Binding-site contacts:
Ligand atom P1 contacts residue SER687 of chain 1.B at 3.8 Å.
Ligand atom C5 contacts residue PHE484 of chain 1.B at 2.6 Å (hydrophobic).
Ligand atom N3 contacts residue PHE484 of chain 1.B at 2.3 Å.
Ligand atom C10 contacts residue PHE484 of chain 1.B at 3.2 Å (hydrophobic).
Ligand atom C8 contacts residue PHE484 of chain 1.B at 2.8 Å (hydrophobic).
Ligand atom C11 contacts residue PHE484 of chain 1.B at 2.5 Å (hydrophobic).
Ligand atom C9 contacts residue PRO516 of chain 1.B at 3.8 Å (hydrophobic).
Ligand atom C3 contacts residue PHE484 of chain 1.B at 3.8 Å (hydrophobic).
Ligand atom C5 contacts residue THR518 of chain 1.B at 3.4 Å.
Ligand atom C11 contacts residue LEU517 of chain 1.B at 2.9 Å (hydrophobic).
Ligand atom C8 contacts residue PRO516 of chain 1.B at 2.5 Å (hydrophobic).
Ligand atom O2 contacts residue TRP731 of chain 1.B at 3.3 Å.
Ligand atom O2 contacts residue SER688 of chain 1.B at 3.7 Å.
Ligand atom C10 contacts residue THR518 of chain 1.B at 3.2 Å.
Ligand atom O2 contacts residue SER687 of chain 1.B at 2.5 Å.
Ligand atom C6 contacts residue SER688 of chain 1.B at 2.8 Å.
Ligand atom C11 contacts residue THR518 of chain 1.B at 3.1 Å.
Ligand atom N3 contacts residue PRO516 of chain 1.B at 2.4 Å (h-bond).
Ligand atom O4 contacts residue ARG523 of chain 1.B at 2.3 Å (salt-bridge).
Ligand atom C4 contacts residue PHE484 of chain 1.B at 3.4 Å (hydrophobic).
Ligand atom N2 contacts residue ARG523 of chain 1.B at 3.8 Å.
Ligand atom P1 contacts residue TRP731 of chain 1.B at 3.3 Å.
Ligand atom N2 contacts residue THR518 of chain 1.B at 2.8 Å (h-bond).
Ligand atom C4 contacts residue THR518 of chain 1.B at 2.9 Å.
Ligand atom N3 contacts residue LEU517 of chain 1.B at 2.9 Å.
Ligand atom BR1 contacts residue VAL735 of chain 1.B at 3.8 Å.
Ligand atom O5 contacts residue THR518 of chain 1.B at 3.3 Å (h-bond).
Ligand atom C3 contacts residue THR518 of chain 1.B at 3.4 Å.
Ligand atom O5 contacts residue PHE484 of chain 1.B at 2.8 Å.
Ligand atom O4 contacts residue PHE484 of chain 1.B at 3.4 Å.
Ligand atom C6 contacts residue SER687 of chain 1.B at 3.8 Å.
Ligand atom C5 contacts residue PRO516 of chain 1.B at 2.8 Å (hydrophobic).
Ligand atom O5 contacts residue LEU517 of chain 1.B at 2.5 Å.
Ligand atom C10 contacts residue ARG523 of chain 1.B at 3.3 Å.
Ligand atom N2 contacts residue PHE484 of chain 1.B at 3.6 Å.
Ligand atom C11 contacts residue PRO516 of chain 1.B at 3.5 Å (hydrophobic).
Ligand atom N3 contacts residue THR518 of chain 1.B at 3.3 Å (h-bond).
Ligand atom C1 contacts residue TRP731 of chain 1.B at 3.6 Å (hydrophobic).
Ligand atom C9 contacts residue PHE484 of chain 1.B at 3.4 Å (hydrophobic).
Ligand atom O3 contacts residue TRP731 of chain 1.B at 2.6 Å.

Sequence of chain 1.B:
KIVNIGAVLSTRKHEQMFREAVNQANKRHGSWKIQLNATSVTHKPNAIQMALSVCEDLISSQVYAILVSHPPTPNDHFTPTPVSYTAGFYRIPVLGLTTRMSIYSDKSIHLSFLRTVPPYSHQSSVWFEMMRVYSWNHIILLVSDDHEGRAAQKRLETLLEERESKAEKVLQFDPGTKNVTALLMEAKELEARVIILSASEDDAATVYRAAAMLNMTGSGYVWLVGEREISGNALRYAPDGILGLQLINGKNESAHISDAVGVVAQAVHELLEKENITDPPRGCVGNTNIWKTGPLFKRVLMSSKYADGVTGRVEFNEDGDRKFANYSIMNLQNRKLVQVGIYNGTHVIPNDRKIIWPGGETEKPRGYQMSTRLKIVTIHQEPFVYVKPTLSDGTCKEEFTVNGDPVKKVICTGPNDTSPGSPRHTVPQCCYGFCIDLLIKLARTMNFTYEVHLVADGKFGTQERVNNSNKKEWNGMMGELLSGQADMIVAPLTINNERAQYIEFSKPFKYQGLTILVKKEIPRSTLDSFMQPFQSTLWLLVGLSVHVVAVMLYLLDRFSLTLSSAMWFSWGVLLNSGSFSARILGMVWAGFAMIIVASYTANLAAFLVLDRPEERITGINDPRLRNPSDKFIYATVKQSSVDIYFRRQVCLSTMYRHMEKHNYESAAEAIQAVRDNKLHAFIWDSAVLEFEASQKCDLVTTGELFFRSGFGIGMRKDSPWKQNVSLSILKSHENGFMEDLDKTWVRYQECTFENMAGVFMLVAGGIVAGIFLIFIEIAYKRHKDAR

This protein binds this small molecule.
Small molecule (SMILES): C[C@@H](NCc1cc(Br)cc2[nH]c(=O)c(=O)[nH]c12)P(=O)(O)O